This protein binds this small molecule.
Small molecule (SMILES): CC(C)C[C@H](N)C(=O)N[C@@H](CCCC[NH3+])C(=O)N[C@@H](Cc1ccccc1)C(=O)N[C@@H](CCC(N)=O)C(=O)N[C@@H](CS)C(=O)NCC(=O)N[C@@H](CCC(N)=O)C(=O)N[C@H](C=O)CCCC[NH3+]

Binding-site contacts:
Ligand atom O contacts residue TRP14 of chain 1.B at 3.7 Å.
Ligand atom C contacts residue CYS121 of chain 1.B at 3.3 Å (hydrophobic).
Ligand atom N contacts residue THR119 of chain 1.B at 3.5 Å (h-bond).
Ligand atom C contacts residue GLN118 of chain 1.B at 3.8 Å.
Ligand atom O contacts residue PRO113 of chain 1.B at 3.3 Å.
Ligand atom CE2 contacts residue ILE117 of chain 1.B at 3.8 Å (hydrophobic).
Ligand atom CE1 contacts residue PRO113 of chain 1.B at 3.6 Å (hydrophobic).
Ligand atom CA contacts residue GLN118 of chain 1.B at 3.3 Å.
Ligand atom O contacts residue MET210 of chain 1.B at 3.7 Å.
Ligand atom NZ contacts residue GLU136 of chain 1.B at 3.0 Å (salt-bridge).
Ligand atom CZ contacts residue PRO113 of chain 1.B at 3.5 Å (hydrophobic).
Ligand atom O contacts residue CYS121 of chain 1.B at 3.1 Å (h-bond).
Ligand atom CA contacts residue THR119 of chain 1.B at 3.2 Å.
Ligand atom N contacts residue CYS121 of chain 1.B at 3.7 Å.
Ligand atom CB contacts residue GLN118 of chain 1.B at 3.8 Å.
Ligand atom C contacts residue TRP14 of chain 1.B at 3.8 Å (hydrophobic).
Ligand atom CZ contacts residue GLN112 of chain 1.B at 3.6 Å.
Ligand atom O contacts residue GLN118 of chain 1.B at 3.1 Å.
Ligand atom N contacts residue ILE120 of chain 1.B at 3.8 Å.
Ligand atom CB contacts residue THR119 of chain 1.B at 3.4 Å.
Ligand atom CD contacts residue ASN11 of chain 1.B at 3.7 Å.
Ligand atom CE1 contacts residue PRO38 of chain 1.B at 3.6 Å (hydrophobic).
Ligand atom CB contacts residue ILE120 of chain 1.B at 3.6 Å (hydrophobic).
Ligand atom N contacts residue GLN118 of chain 1.B at 3.0 Å (h-bond).
Ligand atom CD1 contacts residue PRO113 of chain 1.B at 3.7 Å (hydrophobic).
Ligand atom CD2 contacts residue GLN118 of chain 1.B at 3.4 Å.
Ligand atom C contacts residue GLN118 of chain 1.B at 3.6 Å.
Ligand atom C contacts residue THR119 of chain 1.B at 3.5 Å.
Ligand atom C contacts residue PRO113 of chain 1.B at 3.7 Å (hydrophobic).
Ligand atom CB contacts residue THR119 of chain 1.B at 3.8 Å.
Ligand atom CD1 contacts residue PRO38 of chain 1.B at 3.8 Å (hydrophobic).
Ligand atom N contacts residue THR119 of chain 1.B at 2.9 Å (h-bond).
Ligand atom CB contacts residue CYS121 of chain 1.B at 3.1 Å (hydrophobic).
Ligand atom SG contacts residue CYS121 of chain 1.B at 2.0 Å (h-bond).
Ligand atom CA contacts residue PRO113 of chain 1.B at 3.8 Å (hydrophobic).
Ligand atom NZ contacts residue ASN11 of chain 1.B at 3.2 Å (h-bond).
Ligand atom CB contacts residue GLN118 of chain 1.B at 3.6 Å.
Ligand atom CE contacts residue ASN11 of chain 1.B at 3.2 Å.
Ligand atom CD2 contacts residue THR119 of chain 1.B at 3.7 Å.
Ligand atom CE2 contacts residue PRO113 of chain 1.B at 3.6 Å (hydrophobic).

Sequence of chain 1.B:
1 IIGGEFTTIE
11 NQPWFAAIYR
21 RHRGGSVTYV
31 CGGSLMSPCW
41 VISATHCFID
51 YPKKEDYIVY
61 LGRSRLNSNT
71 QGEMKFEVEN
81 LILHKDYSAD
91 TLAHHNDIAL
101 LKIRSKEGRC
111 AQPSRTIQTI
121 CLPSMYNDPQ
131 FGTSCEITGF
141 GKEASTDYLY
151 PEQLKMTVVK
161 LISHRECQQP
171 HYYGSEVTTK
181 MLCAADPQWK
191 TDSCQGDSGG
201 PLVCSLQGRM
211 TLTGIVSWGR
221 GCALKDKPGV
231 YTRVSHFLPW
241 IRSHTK